Sequence of chain 1.A:
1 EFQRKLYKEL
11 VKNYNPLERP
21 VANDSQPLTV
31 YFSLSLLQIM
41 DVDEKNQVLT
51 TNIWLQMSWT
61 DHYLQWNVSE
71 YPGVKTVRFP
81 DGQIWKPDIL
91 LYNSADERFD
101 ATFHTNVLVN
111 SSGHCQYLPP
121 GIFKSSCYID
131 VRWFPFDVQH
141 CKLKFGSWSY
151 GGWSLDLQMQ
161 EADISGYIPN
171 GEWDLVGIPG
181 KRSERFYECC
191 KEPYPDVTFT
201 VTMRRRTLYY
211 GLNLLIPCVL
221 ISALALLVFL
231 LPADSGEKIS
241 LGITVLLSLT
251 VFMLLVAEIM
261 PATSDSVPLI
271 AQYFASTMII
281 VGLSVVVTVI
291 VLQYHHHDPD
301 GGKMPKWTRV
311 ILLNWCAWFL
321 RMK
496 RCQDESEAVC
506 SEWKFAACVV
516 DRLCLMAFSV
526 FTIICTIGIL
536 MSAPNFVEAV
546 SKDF

Binding-site contacts:
Ligand atom C4 contacts residue ASN110 of chain 1.A at 4.2 Å.
Ligand atom C6 contacts residue HIS114 of chain 1.A at 4.1 Å.
Ligand atom C7 contacts residue HIS114 of chain 1.A at 4.3 Å.
Ligand atom C5 contacts residue HIS114 of chain 1.A at 3.2 Å.
Ligand atom C1 contacts residue HIS114 of chain 1.A at 3.6 Å.
Ligand atom C7 contacts residue ASN110 of chain 1.A at 3.5 Å.
Ligand atom C3 contacts residue SER112 of chain 1.A at 3.9 Å.
Ligand atom C3 contacts residue HIS114 of chain 1.A at 3.7 Å.
Ligand atom C1 contacts residue ASN110 of chain 1.A at 1.4 Å.
Ligand atom O5 contacts residue HIS114 of chain 1.A at 3.8 Å.
Ligand atom C2 contacts residue ASN110 of chain 1.A at 2.4 Å.
Ligand atom C2 contacts residue SER112 of chain 1.A at 3.5 Å.
Ligand atom O5 contacts residue ASN110 of chain 1.A at 2.3 Å (h-bond).
Ligand atom C3 contacts residue ASN110 of chain 1.A at 3.8 Å.
Ligand atom N2 contacts residue SER112 of chain 1.A at 3.1 Å (h-bond).
Ligand atom C2 contacts residue HIS114 of chain 1.A at 4.2 Å.
Ligand atom C7 contacts residue SER112 of chain 1.A at 4.2 Å.
Ligand atom N2 contacts residue ASN110 of chain 1.A at 2.9 Å (h-bond).
Ligand atom C4 contacts residue HIS114 of chain 1.A at 3.8 Å.
Ligand atom C7 contacts residue SER111 of chain 1.A at 3.9 Å.
Ligand atom O7 contacts residue ASN110 of chain 1.A at 3.8 Å.
Ligand atom O7 contacts residue SER111 of chain 1.A at 4.4 Å.
Ligand atom C8 contacts residue SER112 of chain 1.A at 4.0 Å.
Ligand atom O4 contacts residue HIS114 of chain 1.A at 3.9 Å.
Ligand atom C5 contacts residue ASN110 of chain 1.A at 3.6 Å.
Ligand atom O7 contacts residue HIS114 of chain 1.A at 3.9 Å.
Ligand atom O5 contacts residue GLN116 of chain 1.A at 4.5 Å.
Ligand atom O5 contacts residue SER112 of chain 1.A at 4.3 Å.
Ligand atom C1 contacts residue SER112 of chain 1.A at 3.2 Å.
Ligand atom C8 contacts residue HIS114 of chain 1.A at 4.2 Å.
Ligand atom C8 contacts residue SER111 of chain 1.A at 3.0 Å.

A small-molecule ligand and the protein it binds are described below.
Small molecule (SMILES): CC(=O)N[C@H]1[C@H](O[C@H]2[C@H](O)[C@@H](NC(C)=O)CO[C@@H]2CO)O[C@H](CO)[C@@H](O)[C@@H]1O